Binding-site contacts:
Ligand atom C2 contacts residue LEU121 of chain 1.A at 4.0 Å (hydrophobic).
Ligand atom O2 contacts residue SER17 of chain 1.A at 3.7 Å.
Ligand atom O1 contacts residue MET133 of chain 1.A at 4.4 Å.
Ligand atom O6 contacts residue GLY18 of chain 1.A at 4.4 Å.
Ligand atom O2P contacts residue SER17 of chain 1.A at 3.4 Å (h-bond).
Ligand atom O1A contacts residue HIS127 of chain 1.A at 3.3 Å (h-bond).
Ligand atom O1 contacts residue LYS130 of chain 1.A at 4.0 Å.
Ligand atom C2 contacts residue MET133 of chain 1.A at 4.4 Å (hydrophobic).
Ligand atom O2 contacts residue LEU121 of chain 1.A at 3.6 Å.
Ligand atom O1P contacts residue ASP40 of chain 1.A at 4.4 Å.
Ligand atom O1A contacts residue LYS130 of chain 1.A at 4.2 Å.
Ligand atom O1A contacts residue LEU121 of chain 1.A at 3.9 Å.
Ligand atom O3P contacts residue SER22 of chain 1.A at 4.2 Å.
Ligand atom O2 contacts residue GLY18 of chain 1.A at 3.8 Å.
Ligand atom C4 contacts residue HIS127 of chain 1.A at 4.5 Å.
Ligand atom C1 contacts residue LEU121 of chain 1.A at 3.4 Å (hydrophobic).
Ligand atom O1A contacts residue PHE128 of chain 1.A at 3.7 Å.
Ligand atom O1P contacts residue MG1 of chain 1.D at 4.4 Å.
Ligand atom O1P contacts residue GLY18 of chain 1.A at 4.2 Å.
Ligand atom P contacts residue SER17 of chain 1.A at 3.2 Å.
Ligand atom O6 contacts residue SER17 of chain 1.A at 4.0 Å.
Ligand atom O1 contacts residue LEU121 of chain 1.A at 3.2 Å.
Ligand atom O3P contacts residue MG1 of chain 1.D at 2.0 Å.
Ligand atom O1P contacts residue SER17 of chain 1.A at 2.3 Å (h-bond).
Ligand atom C6 contacts residue SER17 of chain 1.A at 4.3 Å.
Ligand atom O2P contacts residue SER19 of chain 1.A at 4.4 Å.
Ligand atom C1 contacts residue HIS127 of chain 1.A at 4.4 Å.
Ligand atom O6 contacts residue MG1 of chain 1.D at 3.6 Å.
Ligand atom O3P contacts residue ASP40 of chain 1.A at 3.5 Å (salt-bridge).
Ligand atom P contacts residue GLY18 of chain 1.A at 4.0 Å.
Ligand atom C3 contacts residue LEU121 of chain 1.A at 4.1 Å (hydrophobic).
Ligand atom O3 contacts residue GLY18 of chain 1.A at 4.0 Å.
Ligand atom O3P contacts residue LYS21 of chain 1.A at 4.5 Å.
Ligand atom O2P contacts residue GLY18 of chain 1.A at 2.9 Å (h-bond).
Ligand atom O2P contacts residue MG1 of chain 1.D at 3.6 Å.
Ligand atom P contacts residue MG1 of chain 1.D at 3.2 Å.
Ligand atom O3 contacts residue LEU121 of chain 1.A at 3.0 Å.
Ligand atom O3 contacts residue HIS127 of chain 1.A at 4.2 Å.
Ligand atom O2P contacts residue LYS21 of chain 1.A at 3.7 Å.
Ligand atom C3 contacts residue HIS127 of chain 1.A at 3.8 Å.

A small-molecule ligand and the protein it binds are described below.
Small molecule (SMILES): O=C(O)[C@H](O)[C@@H](O)[C@H](O)[C@H](O)COP(=O)(O)O

Sequence of chain 1.A:
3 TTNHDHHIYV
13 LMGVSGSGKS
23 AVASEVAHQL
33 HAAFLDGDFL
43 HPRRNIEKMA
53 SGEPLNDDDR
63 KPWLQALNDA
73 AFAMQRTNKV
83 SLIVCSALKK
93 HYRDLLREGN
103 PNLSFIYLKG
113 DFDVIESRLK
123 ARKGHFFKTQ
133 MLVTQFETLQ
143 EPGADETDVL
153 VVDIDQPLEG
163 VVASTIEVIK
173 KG